A protein and the small-molecule ligand that binds it are described below.
Small molecule (SMILES): N#Cc1ccc(C(=O)Nc2ccc(F)c([C@]3(C(F)F)CCOC(N)=N3)c2)nc1

Binding-site contacts:
Ligand atom C25 contacts residue ASP48 of chain 1.A at 3.5 Å.
Ligand atom F26 contacts residue ILE134 of chain 1.A at 3.3 Å.
Ligand atom C1 contacts residue THR248 of chain 1.A at 3.4 Å.
Ligand atom N11 contacts residue ALA351 of chain 1.A at 3.1 Å.
Ligand atom C2 contacts residue GLN28 of chain 1.A at 3.6 Å.
Ligand atom C1 contacts residue GLY29 of chain 1.A at 3.4 Å.
Ligand atom C2 contacts residue THR248 of chain 1.A at 3.2 Å.
Ligand atom F27 contacts residue SER51 of chain 1.A at 3.2 Å.
Ligand atom F18 contacts residue PHE124 of chain 1.A at 3.3 Å.
Ligand atom C6 contacts residue GLY29 of chain 1.A at 3.7 Å.
Ligand atom C10 contacts residue THR248 of chain 1.A at 3.3 Å.
Ligand atom F26 contacts residue SER51 of chain 1.A at 3.5 Å.
Ligand atom C2 contacts residue GLY29 of chain 1.A at 3.2 Å.
Ligand atom F18 contacts residue TYR87 of chain 1.A at 3.1 Å.
Ligand atom N5 contacts residue GLY246 of chain 1.A at 3.1 Å (h-bond).
Ligand atom F27 contacts residue ASP48 of chain 1.A at 3.6 Å.
Ligand atom C6 contacts residue THR247 of chain 1.A at 3.7 Å.
Ligand atom C2 contacts residue GLY27 of chain 1.A at 3.5 Å.
Ligand atom N24 contacts residue ASP48 of chain 1.A at 2.6 Å (salt-bridge).
Ligand atom C12 contacts residue GLY246 of chain 1.A at 3.6 Å.
Ligand atom C3 contacts residue GLY27 of chain 1.A at 3.7 Å.
Ligand atom C19 contacts residue ASP48 of chain 1.A at 3.6 Å.
Ligand atom C6 contacts residue SER245 of chain 1.A at 3.4 Å.
Ligand atom C23 contacts residue GLY246 of chain 1.A at 3.7 Å.
Ligand atom N28 contacts residue GLY50 of chain 1.A at 3.8 Å.
Ligand atom C17 contacts residue GLY246 of chain 1.A at 3.3 Å.
Ligand atom C3 contacts residue GLN28 of chain 1.A at 3.8 Å.
Ligand atom N11 contacts residue THR248 of chain 1.A at 3.7 Å.
Ligand atom N28 contacts residue ASP48 of chain 1.A at 2.7 Å (salt-bridge).
Ligand atom N28 contacts residue GLY246 of chain 1.A at 3.7 Å.
Ligand atom C25 contacts residue TYR87 of chain 1.A at 3.4 Å (hydrophobic).
Ligand atom N9 contacts residue LEU46 of chain 1.A at 3.5 Å.
Ligand atom C23 contacts residue ASP48 of chain 1.A at 3.4 Å.
Ligand atom O8 contacts residue ILE126 of chain 1.A at 3.6 Å.
Ligand atom C10 contacts residue GLY29 of chain 1.A at 3.6 Å.
Ligand atom F27 contacts residue TYR87 of chain 1.A at 3.2 Å.
Ligand atom N9 contacts residue GLY246 of chain 1.A at 3.0 Å (h-bond).
Ligand atom F26 contacts residue ASP48 of chain 1.A at 2.8 Å.
Ligand atom N28 contacts residue ASP244 of chain 1.A at 2.8 Å (salt-bridge).
Ligand atom C6 contacts residue GLY246 of chain 1.A at 3.6 Å.

Sequence of chain 1.A:
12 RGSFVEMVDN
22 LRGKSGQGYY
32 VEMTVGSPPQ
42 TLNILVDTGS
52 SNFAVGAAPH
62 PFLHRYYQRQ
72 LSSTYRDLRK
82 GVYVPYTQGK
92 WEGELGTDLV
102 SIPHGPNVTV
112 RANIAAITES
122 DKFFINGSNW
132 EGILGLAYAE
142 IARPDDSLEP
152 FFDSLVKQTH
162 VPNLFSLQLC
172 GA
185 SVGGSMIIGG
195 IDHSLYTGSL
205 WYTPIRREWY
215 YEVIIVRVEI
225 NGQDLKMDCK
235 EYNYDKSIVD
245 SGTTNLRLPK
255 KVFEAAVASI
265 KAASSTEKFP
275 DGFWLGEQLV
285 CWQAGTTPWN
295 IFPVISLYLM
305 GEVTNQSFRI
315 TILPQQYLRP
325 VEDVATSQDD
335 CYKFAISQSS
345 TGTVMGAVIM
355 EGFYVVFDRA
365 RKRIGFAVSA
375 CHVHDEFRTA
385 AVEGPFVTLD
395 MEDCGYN